Binding-site contacts:
Ligand atom C3 contacts residue ARG132 of chain 1.C at 3.9 Å.
Ligand atom C3 contacts residue ASN129 of chain 1.C at 3.8 Å.
Ligand atom C5 contacts residue ASN129 of chain 1.C at 3.6 Å.
Ligand atom C2 contacts residue ASN129 of chain 1.C at 2.5 Å.
Ligand atom O6 contacts residue GLY164 of chain 1.C at 4.3 Å.
Ligand atom C4 contacts residue ASN129 of chain 1.C at 4.2 Å.
Ligand atom O2 contacts residue ASN129 of chain 1.C at 4.3 Å.
Ligand atom O4 contacts residue ARG132 of chain 1.C at 3.6 Å.
Ligand atom O7 contacts residue ASP165 of chain 1.C at 4.1 Å.
Ligand atom O3 contacts residue ARG132 of chain 1.C at 2.6 Å (salt-bridge).
Ligand atom O2 contacts residue GLY164 of chain 1.C at 3.5 Å.
Ligand atom C7 contacts residue TYR128 of chain 1.C at 3.3 Å (hydrophobic).
Ligand atom O5 contacts residue ASN129 of chain 1.C at 2.3 Å (h-bond).
Ligand atom O3 contacts residue ASN167 of chain 1.C at 3.1 Å (h-bond).
Ligand atom N2 contacts residue ASN129 of chain 1.C at 3.0 Å (h-bond).
Ligand atom O7 contacts residue ASN129 of chain 1.C at 3.4 Å (h-bond).
Ligand atom C8 contacts residue TYR128 of chain 1.C at 3.2 Å (hydrophobic).
Ligand atom C1 contacts residue ASN129 of chain 1.C at 1.4 Å.
Ligand atom C2 contacts residue GLY164 of chain 1.C at 4.1 Å.
Ligand atom C4 contacts residue ASN167 of chain 1.C at 3.2 Å.
Ligand atom C2 contacts residue ASP165 of chain 1.C at 3.6 Å.
Ligand atom C3 contacts residue ASP165 of chain 1.C at 4.1 Å.
Ligand atom O3 contacts residue ASP165 of chain 1.C at 4.1 Å.
Ligand atom O7 contacts residue TYR128 of chain 1.C at 2.7 Å (h-bond).
Ligand atom C4 contacts residue ASP165 of chain 1.C at 3.9 Å.
Ligand atom O3 contacts residue PHE134 of chain 1.C at 4.4 Å.
Ligand atom C7 contacts residue ASN129 of chain 1.C at 3.4 Å.
Ligand atom O2 contacts residue ASP165 of chain 1.C at 4.4 Å.
Ligand atom C1 contacts residue GLY164 of chain 1.C at 3.7 Å.
Ligand atom C5 contacts residue ASP165 of chain 1.C at 4.4 Å.
Ligand atom C3 contacts residue ASN167 of chain 1.C at 3.8 Å.
Ligand atom C1 contacts residue ASP165 of chain 1.C at 4.1 Å.
Ligand atom O4 contacts residue ASN167 of chain 1.C at 3.0 Å (h-bond).
Ligand atom O5 contacts residue ASP165 of chain 1.C at 3.9 Å.
Ligand atom C4 contacts residue ARG132 of chain 1.C at 4.1 Å.
Ligand atom C6 contacts residue ASP165 of chain 1.C at 4.4 Å.

Sequence of chain 1.C:
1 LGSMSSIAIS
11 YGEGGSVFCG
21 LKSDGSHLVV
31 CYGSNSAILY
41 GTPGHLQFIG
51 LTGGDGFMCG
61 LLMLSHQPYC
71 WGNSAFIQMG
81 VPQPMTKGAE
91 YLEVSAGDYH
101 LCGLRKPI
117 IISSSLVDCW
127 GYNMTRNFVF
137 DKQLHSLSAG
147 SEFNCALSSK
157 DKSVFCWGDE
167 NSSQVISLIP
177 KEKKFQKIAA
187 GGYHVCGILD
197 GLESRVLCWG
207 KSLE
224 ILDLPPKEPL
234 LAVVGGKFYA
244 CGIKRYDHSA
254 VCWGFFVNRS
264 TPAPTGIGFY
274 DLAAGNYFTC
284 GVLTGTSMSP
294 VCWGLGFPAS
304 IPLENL

A protein and the small-molecule ligand that binds it are described below.
Small molecule (SMILES): CC(=O)N[C@H]1CO[C@H](CO[C@@H]2O[C@@H](C)[C@@H](O)[C@@H](O)[C@@H]2O)[C@@H](O)[C@@H]1O